Sequence of chain 1.A:
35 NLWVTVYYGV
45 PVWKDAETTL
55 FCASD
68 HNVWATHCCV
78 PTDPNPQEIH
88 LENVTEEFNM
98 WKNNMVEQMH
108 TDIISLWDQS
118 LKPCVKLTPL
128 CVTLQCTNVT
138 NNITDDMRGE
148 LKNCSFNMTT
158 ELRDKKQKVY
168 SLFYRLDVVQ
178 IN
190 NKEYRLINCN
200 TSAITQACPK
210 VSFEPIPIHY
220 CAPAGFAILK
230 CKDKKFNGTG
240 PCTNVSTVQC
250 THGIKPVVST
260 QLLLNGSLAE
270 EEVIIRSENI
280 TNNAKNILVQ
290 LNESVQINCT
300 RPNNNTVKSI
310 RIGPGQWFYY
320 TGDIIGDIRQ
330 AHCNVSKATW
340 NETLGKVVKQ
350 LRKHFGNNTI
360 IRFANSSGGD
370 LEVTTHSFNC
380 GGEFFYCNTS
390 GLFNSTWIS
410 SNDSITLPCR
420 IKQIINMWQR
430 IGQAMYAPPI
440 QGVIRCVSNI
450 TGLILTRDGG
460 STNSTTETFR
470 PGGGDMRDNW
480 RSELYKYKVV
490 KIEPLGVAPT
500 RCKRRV

A small-molecule ligand and the protein it binds are described below.
Small molecule (SMILES): CC(=O)N[C@@H]1[C@@H](O)[C@H](O)[C@@H](CO)O[C@H]1O

Binding-site contacts:
Ligand atom C2 contacts residue THR238 of chain 1.A at 4.4 Å.
Ligand atom O5 contacts residue ASN236 of chain 1.A at 2.5 Å (h-bond).
Ligand atom O7 contacts residue ASN236 of chain 1.A at 3.1 Å (h-bond).
Ligand atom C3 contacts residue ASN236 of chain 1.A at 3.9 Å.
Ligand atom C8 contacts residue SER276 of chain 1.A at 3.1 Å.
Ligand atom C5 contacts residue ASN236 of chain 1.A at 3.8 Å.
Ligand atom C1 contacts residue ASN236 of chain 1.A at 1.5 Å.
Ligand atom C8 contacts residue ASN236 of chain 1.A at 3.3 Å.
Ligand atom C7 contacts residue SER276 of chain 1.A at 4.3 Å.
Ligand atom C2 contacts residue ASN236 of chain 1.A at 2.6 Å.
Ligand atom N2 contacts residue ASN236 of chain 1.A at 3.0 Å (h-bond).
Ligand atom C8 contacts residue THR238 of chain 1.A at 3.5 Å.
Ligand atom C4 contacts residue ASN236 of chain 1.A at 4.4 Å.
Ligand atom C7 contacts residue ASN236 of chain 1.A at 3.2 Å.
Ligand atom N2 contacts residue THR238 of chain 1.A at 4.0 Å.
Ligand atom C1 contacts residue THR238 of chain 1.A at 3.9 Å.
Ligand atom C7 contacts residue THR238 of chain 1.A at 4.3 Å.